Binding-site contacts:
Ligand atom C31 contacts residue VAL139 of chain 1.A at 3.3 Å (hydrophobic).
Ligand atom C3 contacts residue THR87 of chain 1.A at 3.5 Å.
Ligand atom C11 contacts residue ILE162 of chain 1.A at 3.5 Å (hydrophobic).
Ligand atom C18 contacts residue ILE124 of chain 1.A at 3.8 Å (hydrophobic).
Ligand atom C5 contacts residue HIS247 of chain 1.A at 3.6 Å.
Ligand atom C27 contacts residue VAL79 of chain 1.A at 3.5 Å (hydrophobic).
Ligand atom C6 contacts residue CYS83 of chain 1.A at 3.8 Å (hydrophobic).
Ligand atom O33 contacts residue LEU267 of chain 1.A at 3.6 Å.
Ligand atom C23 contacts residue CYS83 of chain 1.A at 3.9 Å (hydrophobic).
Ligand atom C24 contacts residue CYS83 of chain 1.A at 4.0 Å (hydrophobic).
Ligand atom O1 contacts residue MET251 of chain 1.A at 3.6 Å.
Ligand atom C11 contacts residue LYS165 of chain 1.A at 3.6 Å.
Ligand atom C32 contacts residue THR86 of chain 1.A at 3.4 Å.
Ligand atom O1 contacts residue TYR271 of chain 1.A at 2.6 Å (h-bond).
Ligand atom C32 contacts residue VAL139 of chain 1.A at 3.6 Å (hydrophobic).
Ligand atom C10 contacts residue ILE162 of chain 1.A at 3.8 Å (hydrophobic).
Ligand atom C13 contacts residue LEU128 of chain 1.A at 3.7 Å (hydrophobic).
Ligand atom O8 contacts residue CYS83 of chain 1.A at 3.7 Å.
Ligand atom N20 contacts residue LEU137 of chain 1.A at 3.5 Å.
Ligand atom C15 contacts residue CYS83 of chain 1.A at 3.7 Å (hydrophobic).
Ligand atom O33 contacts residue THR87 of chain 1.A at 2.9 Å (h-bond).
Ligand atom C19 contacts residue THR86 of chain 1.A at 3.5 Å.
Ligand atom C2 contacts residue TYR271 of chain 1.A at 3.6 Å (hydrophobic).
Ligand atom N20 contacts residue THR86 of chain 1.A at 3.4 Å.
Ligand atom C2 contacts residue THR87 of chain 1.A at 3.6 Å.
Ligand atom C12 contacts residue LEU128 of chain 1.A at 3.5 Å (hydrophobic).
Ligand atom C27 contacts residue VAL146 of chain 1.A at 3.9 Å (hydrophobic).
Ligand atom C4 contacts residue MET251 of chain 1.A at 3.9 Å (hydrophobic).
Ligand atom O1 contacts residue HIS121 of chain 1.A at 3.5 Å (h-bond).
Ligand atom O30 contacts residue ARG82 of chain 1.A at 3.7 Å.
Ligand atom C25 contacts residue VAL139 of chain 1.A at 3.6 Å (hydrophobic).
Ligand atom O1 contacts residue HIS247 of chain 1.A at 2.6 Å (h-bond).
Ligand atom C21 contacts residue LEU137 of chain 1.A at 3.8 Å (hydrophobic).
Ligand atom C18 contacts residue LEU128 of chain 1.A at 3.9 Å (hydrophobic).
Ligand atom C6 contacts residue HIS247 of chain 1.A at 3.9 Å.
Ligand atom C2 contacts residue HIS247 of chain 1.A at 3.8 Å.
Ligand atom C28 contacts residue VAL79 of chain 1.A at 3.8 Å (hydrophobic).
Ligand atom C2 contacts residue HIS121 of chain 1.A at 3.4 Å.
Ligand atom O33 contacts residue HIS121 of chain 1.A at 2.7 Å (h-bond).
Ligand atom O33 contacts residue TYR271 of chain 1.A at 3.8 Å.

Sequence of chain 1.A:
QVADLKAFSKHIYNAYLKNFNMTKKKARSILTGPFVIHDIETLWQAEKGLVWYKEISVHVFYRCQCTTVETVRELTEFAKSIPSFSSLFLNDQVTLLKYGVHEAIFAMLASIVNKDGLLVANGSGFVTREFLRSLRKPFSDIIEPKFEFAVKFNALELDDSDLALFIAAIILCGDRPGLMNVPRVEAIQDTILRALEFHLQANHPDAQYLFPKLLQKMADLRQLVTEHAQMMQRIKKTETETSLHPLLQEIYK

The protein below binds the small molecule below.
Small molecule (SMILES): Cc1cnc(-c2ccc(-c3ccco3)cc2)n1Cc1ccccc1OCCCCCC(=O)O